Sequence of chain 1.B:
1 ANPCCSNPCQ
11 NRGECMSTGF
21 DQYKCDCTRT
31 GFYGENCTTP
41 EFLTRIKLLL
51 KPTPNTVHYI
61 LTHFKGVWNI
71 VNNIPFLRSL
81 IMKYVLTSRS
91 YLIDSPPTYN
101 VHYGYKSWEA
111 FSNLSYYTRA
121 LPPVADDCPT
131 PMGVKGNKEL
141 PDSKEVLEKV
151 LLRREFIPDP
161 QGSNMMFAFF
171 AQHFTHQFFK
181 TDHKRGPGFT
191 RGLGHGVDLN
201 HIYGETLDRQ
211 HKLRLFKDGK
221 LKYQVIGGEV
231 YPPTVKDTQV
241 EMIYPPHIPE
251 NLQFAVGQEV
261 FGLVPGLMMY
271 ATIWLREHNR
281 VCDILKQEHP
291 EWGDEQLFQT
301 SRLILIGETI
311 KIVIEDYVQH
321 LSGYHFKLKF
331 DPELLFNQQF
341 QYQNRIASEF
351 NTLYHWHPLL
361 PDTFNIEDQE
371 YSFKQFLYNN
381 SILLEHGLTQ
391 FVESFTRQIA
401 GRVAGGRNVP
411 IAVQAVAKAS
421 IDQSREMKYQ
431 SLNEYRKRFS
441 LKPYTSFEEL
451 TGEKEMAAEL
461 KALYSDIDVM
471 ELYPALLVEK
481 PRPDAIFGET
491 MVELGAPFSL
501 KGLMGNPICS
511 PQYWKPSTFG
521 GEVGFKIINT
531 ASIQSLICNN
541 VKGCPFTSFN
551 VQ

Binding-site contacts:
Ligand atom C7 contacts residue TYR23 of chain 1.B at 4.4 Å (hydrophobic).
Ligand atom C5 contacts residue ASN36 of chain 1.B at 3.5 Å.
Ligand atom C7 contacts residue PRO8 of chain 1.B at 4.5 Å (hydrophobic).
Ligand atom N2 contacts residue PRO8 of chain 1.B at 4.1 Å.
Ligand atom C8 contacts residue PRO8 of chain 1.B at 4.0 Å (hydrophobic).
Ligand atom C2 contacts residue ASN36 of chain 1.B at 2.7 Å.
Ligand atom C4 contacts residue ASN36 of chain 1.B at 4.3 Å.
Ligand atom C7 contacts residue ASN36 of chain 1.B at 4.4 Å.
Ligand atom C4 contacts residue GLU35 of chain 1.B at 3.9 Å.
Ligand atom C6 contacts residue GLU35 of chain 1.B at 3.3 Å.
Ligand atom O5 contacts residue GLU35 of chain 1.B at 3.4 Å (salt-bridge).
Ligand atom C5 contacts residue GLU35 of chain 1.B at 3.7 Å.
Ligand atom O6 contacts residue ASN36 of chain 1.B at 4.5 Å.
Ligand atom C8 contacts residue SER6 of chain 1.B at 3.4 Å.
Ligand atom N2 contacts residue TYR23 of chain 1.B at 3.6 Å.
Ligand atom C1 contacts residue TYR23 of chain 1.B at 4.0 Å (hydrophobic).
Ligand atom N2 contacts residue ASN36 of chain 1.B at 3.1 Å (h-bond).
Ligand atom C2 contacts residue TYR23 of chain 1.B at 3.4 Å (hydrophobic).
Ligand atom O5 contacts residue TYR23 of chain 1.B at 4.4 Å.
Ligand atom C1 contacts residue ASN36 of chain 1.B at 1.4 Å.
Ligand atom O5 contacts residue ASN36 of chain 1.B at 2.3 Å (h-bond).
Ligand atom O6 contacts residue GLU35 of chain 1.B at 3.7 Å.
Ligand atom C3 contacts residue ASN36 of chain 1.B at 3.9 Å.

The small molecule below binds the protein below.
Small molecule (SMILES): CC(=O)N[C@@H]1[C@@H](O)[C@H](O)[C@@H](CO)O[C@H]1O